Sequence of chain 1.A:
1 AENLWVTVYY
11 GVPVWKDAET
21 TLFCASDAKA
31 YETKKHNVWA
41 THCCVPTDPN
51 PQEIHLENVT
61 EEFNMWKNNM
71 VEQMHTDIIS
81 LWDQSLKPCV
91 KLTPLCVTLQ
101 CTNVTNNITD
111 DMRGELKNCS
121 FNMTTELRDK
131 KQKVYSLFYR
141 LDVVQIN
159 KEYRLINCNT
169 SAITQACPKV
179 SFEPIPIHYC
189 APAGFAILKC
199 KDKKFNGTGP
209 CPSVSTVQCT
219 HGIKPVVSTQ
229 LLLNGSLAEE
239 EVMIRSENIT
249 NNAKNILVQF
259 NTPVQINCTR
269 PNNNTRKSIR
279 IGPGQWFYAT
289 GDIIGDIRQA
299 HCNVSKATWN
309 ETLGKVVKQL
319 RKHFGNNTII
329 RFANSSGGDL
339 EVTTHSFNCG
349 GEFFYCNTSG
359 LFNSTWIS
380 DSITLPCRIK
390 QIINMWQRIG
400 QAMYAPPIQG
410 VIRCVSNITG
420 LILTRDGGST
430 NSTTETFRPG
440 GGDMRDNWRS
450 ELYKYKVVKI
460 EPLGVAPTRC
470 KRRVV

A small-molecule ligand and the protein it binds are described below.
Small molecule (SMILES): CC(=O)N[C@H]1[C@H](O[C@H]2[C@H](O)[C@@H](NC(C)=O)CO[C@@H]2CO)O[C@H](CO)[C@@H](O[C@@H]2O[C@H](CO[C@H]3O[C@H](CO[C@H]4O[C@H](CO)[C@@H](O)[C@H](O)[C@@H]4O)[C@@H](O)[C@H](O[C@H]4O[C@H](CO)[C@@H](O)[C@H](O)[C@@H]4O)[C@@H]3O)[C@@H](O)[C@H](O[C@H]3O[C@H](CO)[C@@H](O)[C@H](O)[C@@H]3O[C@H]3O[C@H](CO)[C@@H](O)[C@H](O)[C@@H]3O)[C@@H]2O)[C@@H]1O

Binding-site contacts:
Ligand atom O3 contacts residue ARG54 of chain 1.C at 3.0 Å (salt-bridge).
Ligand atom O3 contacts residue SER53 of chain 1.C at 3.5 Å (h-bond).
Ligand atom C6 contacts residue ALA110 of chain 1.B at 4.1 Å (hydrophobic).
Ligand atom C5 contacts residue ASN246 of chain 1.A at 3.7 Å.
Ligand atom C1 contacts residue THR248 of chain 1.A at 3.8 Å.
Ligand atom C1 contacts residue ASN246 of chain 1.A at 1.5 Å.
Ligand atom O5 contacts residue THR248 of chain 1.A at 3.5 Å (h-bond).
Ligand atom C2 contacts residue SER53 of chain 1.C at 3.7 Å.
Ligand atom C2 contacts residue SER32 of chain 1.C at 3.7 Å.
Ligand atom C2 contacts residue ASN246 of chain 1.A at 2.6 Å.
Ligand atom O6 contacts residue THR248 of chain 1.A at 2.9 Å (h-bond).
Ligand atom C2 contacts residue ARG54 of chain 1.C at 4.0 Å.
Ligand atom N2 contacts residue GLY107 of chain 1.B at 3.0 Å (h-bond).
Ligand atom O5 contacts residue SER32 of chain 1.C at 3.5 Å (h-bond).
Ligand atom O2 contacts residue TYR49 of chain 1.C at 4.0 Å.
Ligand atom C5 contacts residue THR248 of chain 1.A at 3.5 Å.
Ligand atom C2 contacts residue ASP30 of chain 1.C at 4.0 Å.
Ligand atom O2 contacts residue TYR92 of chain 1.C at 3.7 Å.
Ligand atom O7 contacts residue ASN246 of chain 1.A at 3.6 Å.
Ligand atom C7 contacts residue ASN246 of chain 1.A at 3.5 Å.
Ligand atom C7 contacts residue GLY107 of chain 1.B at 3.8 Å.
Ligand atom N2 contacts residue ASN246 of chain 1.A at 3.0 Å (h-bond).
Ligand atom C8 contacts residue GLY107 of chain 1.B at 3.7 Å.
Ligand atom O2 contacts residue SER32 of chain 1.C at 2.9 Å (h-bond).
Ligand atom C4 contacts residue SER53 of chain 1.C at 3.7 Å.
Ligand atom C1 contacts residue SER53 of chain 1.C at 4.0 Å.
Ligand atom O6 contacts residue ALA110 of chain 1.B at 3.7 Å.
Ligand atom C3 contacts residue GLY107 of chain 1.B at 4.0 Å.
Ligand atom C3 contacts residue ARG54 of chain 1.C at 3.7 Å.
Ligand atom O2 contacts residue ASP30 of chain 1.C at 3.6 Å.
Ligand atom C2 contacts residue GLY107 of chain 1.B at 4.0 Å.
Ligand atom O5 contacts residue ASN249 of chain 1.A at 3.9 Å.
Ligand atom C1 contacts residue SER32 of chain 1.C at 3.5 Å.
Ligand atom O6 contacts residue ASN249 of chain 1.A at 3.5 Å.
Ligand atom C3 contacts residue ASN246 of chain 1.A at 3.9 Å.
Ligand atom O4 contacts residue ILE56 of chain 1.C at 3.4 Å.
Ligand atom C6 contacts residue THR248 of chain 1.A at 3.9 Å.
Ligand atom O2 contacts residue PHE108 of chain 1.B at 3.8 Å.
Ligand atom O4 contacts residue SER53 of chain 1.C at 2.9 Å (h-bond).
Ligand atom O5 contacts residue ASN246 of chain 1.A at 2.4 Å (h-bond).

Sequence of chain 1.C:
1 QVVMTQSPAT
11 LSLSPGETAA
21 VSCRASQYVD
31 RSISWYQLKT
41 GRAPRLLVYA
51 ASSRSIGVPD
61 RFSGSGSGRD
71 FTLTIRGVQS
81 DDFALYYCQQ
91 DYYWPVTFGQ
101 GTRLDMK

Sequence of chain 1.B:
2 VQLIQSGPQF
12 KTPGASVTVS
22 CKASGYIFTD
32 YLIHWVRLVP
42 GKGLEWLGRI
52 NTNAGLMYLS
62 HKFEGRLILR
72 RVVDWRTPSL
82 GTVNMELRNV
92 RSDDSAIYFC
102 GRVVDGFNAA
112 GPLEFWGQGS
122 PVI